A small-molecule ligand and the protein it binds are described below.
Small molecule (SMILES): Nc1ncnc2c1ncn2[C@@H]1O[C@H](CN2CC#Cc3nc4c(N)ncnc4n3[C@@H]3O[C@H](CNC(=O)NCCCNC(=O)C2)[C@@H](O)[C@H]3O)[C@@H](O)[C@H]1O

Binding-site contacts:
Ligand atom O29 contacts residue ALA162 of chain 4.A at 3.2 Å.
Ligand atom C44 contacts residue THR161 of chain 4.A at 3.1 Å.
Ligand atom O01 contacts residue HIS223 of chain 4.A at 3.1 Å.
Ligand atom C04 contacts residue HIS223 of chain 4.A at 3.5 Å.
Ligand atom N39 contacts residue ASP150 of chain 1.A at 2.9 Å (salt-bridge).
Ligand atom N37 contacts residue SER166 of chain 4.A at 3.1 Å (h-bond).
Ligand atom N43 contacts residue THR161 of chain 4.A at 3.5 Å (h-bond).
Ligand atom O50 contacts residue ASN189 of chain 1.A at 3.4 Å (h-bond).
Ligand atom C19 contacts residue GLY46 of chain 4.A at 3.4 Å.
Ligand atom C36 contacts residue ILE187 of chain 1.A at 3.4 Å (hydrophobic).
Ligand atom N45 contacts residue PHE74 of chain 4.A at 3.3 Å.
Ligand atom O28 contacts residue ASN122 of chain 4.A at 3.2 Å (h-bond).
Ligand atom C44 contacts residue PHE74 of chain 4.A at 3.4 Å (hydrophobic).
Ligand atom C21 contacts residue HIS223 of chain 4.A at 3.5 Å.
Ligand atom C48 contacts residue ASP45 of chain 4.A at 3.4 Å.
Ligand atom O28 contacts residue GLU123 of chain 4.A at 2.5 Å (salt-bridge).
Ligand atom C02 contacts residue HIS223 of chain 4.A at 3.2 Å.
Ligand atom N39 contacts residue ALA185 of chain 1.A at 2.9 Å (h-bond).
Ligand atom N47 contacts residue TYR75 of chain 4.A at 3.2 Å (h-bond).
Ligand atom N39 contacts residue TYR163 of chain 4.A at 3.5 Å.
Ligand atom N47 contacts residue SER158 of chain 4.A at 2.8 Å (h-bond).
Ligand atom N47 contacts residue ASN122 of chain 4.A at 2.8 Å (h-bond).
Ligand atom O29 contacts residue TYR163 of chain 4.A at 3.2 Å (h-bond).
Ligand atom C36 contacts residue SER166 of chain 4.A at 3.1 Å.
Ligand atom O29 contacts residue GLU123 of chain 4.A at 2.6 Å (salt-bridge).
Ligand atom N37 contacts residue ILE187 of chain 1.A at 3.4 Å.
Ligand atom N40 contacts residue ASN122 of chain 4.A at 3.0 Å (h-bond).
Ligand atom C17 contacts residue ASP45 of chain 4.A at 3.5 Å.
Ligand atom O09 contacts residue ILE187 of chain 1.A at 3.2 Å.
Ligand atom C26 contacts residue GLU123 of chain 4.A at 3.3 Å.
Ligand atom C27 contacts residue GLU123 of chain 4.A at 3.2 Å.
Ligand atom C41 contacts residue ALA162 of chain 4.A at 3.5 Å (hydrophobic).
Ligand atom C38 contacts residue TYR163 of chain 4.A at 3.5 Å (hydrophobic).
Ligand atom N15 contacts residue ASP45 of chain 4.A at 3.5 Å (salt-bridge).
Ligand atom N45 contacts residue THR161 of chain 4.A at 2.5 Å (h-bond).
Ligand atom C08 contacts residue ILE187 of chain 1.A at 3.4 Å (hydrophobic).
Ligand atom N03 contacts residue HIS223 of chain 4.A at 3.5 Å (h-bond).
Ligand atom O51 contacts residue ASP45 of chain 4.A at 2.6 Å (salt-bridge).
Ligand atom C46 contacts residue THR161 of chain 4.A at 3.5 Å.
Ligand atom N35 contacts residue TYR163 of chain 4.A at 3.4 Å (h-bond).

Sequence of chain 4.A:
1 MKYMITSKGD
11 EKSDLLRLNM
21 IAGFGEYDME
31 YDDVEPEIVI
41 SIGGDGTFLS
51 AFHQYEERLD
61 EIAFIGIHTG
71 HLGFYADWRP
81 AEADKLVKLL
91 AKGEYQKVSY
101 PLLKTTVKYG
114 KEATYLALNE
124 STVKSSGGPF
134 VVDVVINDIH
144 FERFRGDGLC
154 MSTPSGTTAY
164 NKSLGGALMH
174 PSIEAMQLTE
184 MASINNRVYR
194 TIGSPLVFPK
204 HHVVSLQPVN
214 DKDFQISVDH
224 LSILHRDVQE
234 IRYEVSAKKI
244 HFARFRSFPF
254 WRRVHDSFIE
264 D

Sequence of chain 1.A:
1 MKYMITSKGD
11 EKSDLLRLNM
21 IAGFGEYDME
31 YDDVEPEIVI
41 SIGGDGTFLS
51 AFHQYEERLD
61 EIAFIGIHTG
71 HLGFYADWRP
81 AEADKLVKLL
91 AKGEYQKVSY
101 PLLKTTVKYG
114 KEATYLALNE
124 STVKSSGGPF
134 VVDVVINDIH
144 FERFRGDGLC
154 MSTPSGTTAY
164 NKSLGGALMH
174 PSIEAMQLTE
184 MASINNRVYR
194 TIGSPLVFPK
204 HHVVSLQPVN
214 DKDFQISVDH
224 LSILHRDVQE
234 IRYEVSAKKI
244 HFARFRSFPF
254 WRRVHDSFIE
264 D